Binding-site contacts:
Ligand atom O7 contacts residue ASN5 of chain 1.C at 3.3 Å (h-bond).
Ligand atom C5 contacts residue LYS154 of chain 1.C at 4.3 Å.
Ligand atom C6 contacts residue LYS154 of chain 1.C at 3.9 Å.
Ligand atom N2 contacts residue ASN5 of chain 1.C at 2.8 Å (h-bond).
Ligand atom O6 contacts residue LYS154 of chain 1.C at 3.6 Å.
Ligand atom C3 contacts residue ASN5 of chain 1.C at 3.7 Å.
Ligand atom O5 contacts residue LYS154 of chain 1.C at 3.5 Å.
Ligand atom C5 contacts residue ASN5 of chain 1.C at 3.7 Å.
Ligand atom C1 contacts residue ASN5 of chain 1.C at 1.4 Å.
Ligand atom O7 contacts residue THR7 of chain 1.C at 4.1 Å.
Ligand atom C2 contacts residue ASN5 of chain 1.C at 2.4 Å.
Ligand atom O5 contacts residue ASN5 of chain 1.C at 2.4 Å (h-bond).
Ligand atom C7 contacts residue ASN5 of chain 1.C at 3.3 Å.
Ligand atom C4 contacts residue ASN5 of chain 1.C at 4.2 Å.

This small molecule binds to this protein.
Small molecule (SMILES): CC(=O)N[C@@H]1[C@@H](O)[C@H](O)[C@@H](CO)O[C@H]1O

Sequence of chain 1.C:
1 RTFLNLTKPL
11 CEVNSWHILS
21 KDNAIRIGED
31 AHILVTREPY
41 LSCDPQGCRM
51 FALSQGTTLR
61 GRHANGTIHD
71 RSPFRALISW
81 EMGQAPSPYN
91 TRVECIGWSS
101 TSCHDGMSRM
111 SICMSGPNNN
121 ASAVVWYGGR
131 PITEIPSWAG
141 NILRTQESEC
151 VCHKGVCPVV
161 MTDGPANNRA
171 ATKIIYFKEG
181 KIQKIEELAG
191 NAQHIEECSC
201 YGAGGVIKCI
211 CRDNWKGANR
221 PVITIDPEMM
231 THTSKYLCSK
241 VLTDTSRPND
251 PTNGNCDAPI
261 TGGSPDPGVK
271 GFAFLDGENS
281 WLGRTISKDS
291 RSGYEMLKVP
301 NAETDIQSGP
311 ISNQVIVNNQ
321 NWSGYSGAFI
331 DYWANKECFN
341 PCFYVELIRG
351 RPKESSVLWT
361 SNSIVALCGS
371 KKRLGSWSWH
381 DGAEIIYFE